This protein binds this small molecule.
Small molecule (SMILES): CC(=O)N[C@@H]1[C@@H](O)[C@H](O)[C@@H](CO)O[C@H]1O

Sequence of chain 1.A:
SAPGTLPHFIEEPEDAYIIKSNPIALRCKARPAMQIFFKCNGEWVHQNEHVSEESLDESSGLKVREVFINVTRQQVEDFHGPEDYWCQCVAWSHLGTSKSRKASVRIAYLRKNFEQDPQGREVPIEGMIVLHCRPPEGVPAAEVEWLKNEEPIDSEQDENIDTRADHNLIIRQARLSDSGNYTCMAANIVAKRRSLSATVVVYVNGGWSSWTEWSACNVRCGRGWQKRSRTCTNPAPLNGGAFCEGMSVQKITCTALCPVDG

Binding-site contacts:
Ligand atom O5 contacts residue ASN195 of chain 1.A at 2.3 Å (h-bond).
Ligand atom C6 contacts residue ASN163 of chain 1.A at 4.1 Å.
Ligand atom O5 contacts residue ASN163 of chain 1.A at 4.1 Å.
Ligand atom C5 contacts residue ASN163 of chain 1.A at 4.2 Å.
Ligand atom N2 contacts residue ASN195 of chain 1.A at 2.9 Å (h-bond).
Ligand atom O7 contacts residue ASN195 of chain 1.A at 3.3 Å (h-bond).
Ligand atom C2 contacts residue ASN195 of chain 1.A at 2.4 Å.
Ligand atom C1 contacts residue ASN195 of chain 1.A at 1.4 Å.
Ligand atom C7 contacts residue ASN195 of chain 1.A at 3.3 Å.
Ligand atom C8 contacts residue ASN195 of chain 1.A at 4.5 Å.
Ligand atom O6 contacts residue ASN163 of chain 1.A at 3.0 Å (h-bond).
Ligand atom C3 contacts residue ASN195 of chain 1.A at 3.8 Å.
Ligand atom C5 contacts residue ASN195 of chain 1.A at 3.6 Å.
Ligand atom C4 contacts residue ASN195 of chain 1.A at 4.2 Å.